Sequence of chain 1.A:
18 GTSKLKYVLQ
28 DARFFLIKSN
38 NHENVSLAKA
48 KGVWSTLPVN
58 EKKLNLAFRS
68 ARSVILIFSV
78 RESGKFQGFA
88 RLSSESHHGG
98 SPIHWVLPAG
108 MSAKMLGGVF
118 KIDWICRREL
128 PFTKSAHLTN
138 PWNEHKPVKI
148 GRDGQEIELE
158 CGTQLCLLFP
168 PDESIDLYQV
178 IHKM

Binding-site contacts:
Ligand atom C01 contacts residue ARG78 of chain 1.A at 4.0 Å.
Ligand atom C05 contacts residue LYS35 of chain 1.A at 3.7 Å.
Ligand atom N04 contacts residue TRP51 of chain 1.A at 4.2 Å.
Ligand atom N08 contacts residue TRP51 of chain 1.A at 3.2 Å.
Ligand atom C07 contacts residue SER52 of chain 1.A at 4.0 Å.
Ligand atom N12 contacts residue PRO105 of chain 1.A at 3.7 Å.
Ligand atom C01 contacts residue SO41 of chain 1.F at 3.6 Å.
Ligand atom C11 contacts residue PRO105 of chain 1.A at 3.8 Å (hydrophobic).
Ligand atom C06 contacts residue TRP51 of chain 1.A at 4.0 Å (hydrophobic).
Ligand atom C09 contacts residue ASN41 of chain 1.A at 3.9 Å.
Ligand atom C03 contacts residue ASP150 of chain 1.A at 3.3 Å.
Ligand atom N08 contacts residue SER52 of chain 1.A at 2.8 Å (h-bond).
Ligand atom C11 contacts residue ASN38 of chain 1.A at 4.1 Å.
Ligand atom C11 contacts residue ASN41 of chain 1.A at 3.3 Å.
Ligand atom C09 contacts residue LEU113 of chain 1.A at 4.1 Å (hydrophobic).
Ligand atom N10 contacts residue ASN41 of chain 1.A at 2.9 Å (h-bond).
Ligand atom C07 contacts residue ASN41 of chain 1.A at 4.1 Å.
Ligand atom N10 contacts residue SER36 of chain 1.A at 3.8 Å.
Ligand atom C09 contacts residue TRP102 of chain 1.A at 3.5 Å (hydrophobic).
Ligand atom C11 contacts residue ASN37 of chain 1.A at 3.5 Å.
Ligand atom N02 contacts residue MET108 of chain 1.A at 4.1 Å.
Ligand atom N08 contacts residue LEU113 of chain 1.A at 3.9 Å.
Ligand atom C07 contacts residue TRP51 of chain 1.A at 3.6 Å (hydrophobic).
Ligand atom N12 contacts residue ASN37 of chain 1.A at 3.0 Å (h-bond).
Ligand atom N12 contacts residue SER36 of chain 1.A at 3.7 Å.
Ligand atom C03 contacts residue MET108 of chain 1.A at 4.3 Å (hydrophobic).
Ligand atom C05 contacts residue SER36 of chain 1.A at 4.0 Å.
Ligand atom C09 contacts residue TRP51 of chain 1.A at 3.5 Å (hydrophobic).
Ligand atom N12 contacts residue LYS35 of chain 1.A at 4.2 Å.
Ligand atom N10 contacts residue TRP51 of chain 1.A at 4.0 Å.
Ligand atom C01 contacts residue LYS35 of chain 1.A at 3.1 Å.
Ligand atom C01 contacts residue MET108 of chain 1.A at 4.2 Å (hydrophobic).
Ligand atom C03 contacts residue LYS35 of chain 1.A at 3.7 Å.
Ligand atom N02 contacts residue LYS35 of chain 1.A at 3.2 Å (salt-bridge).
Ligand atom N04 contacts residue ASP150 of chain 1.A at 3.9 Å.
Ligand atom C05 contacts residue ASN37 of chain 1.A at 4.0 Å.
Ligand atom C11 contacts residue SER36 of chain 1.A at 3.4 Å.
Ligand atom N04 contacts residue SER52 of chain 1.A at 4.0 Å.
Ligand atom C09 contacts residue SER52 of chain 1.A at 3.4 Å.
Ligand atom C01 contacts residue ASN37 of chain 1.A at 3.6 Å.

This protein binds this small molecule.
Small molecule (SMILES): CNc1ncnc2c1ncn2C